Binding-site contacts:
Ligand atom C6 contacts residue PHE1079 of chain 1.C at 3.5 Å (hydrophobic).
Ligand atom C3 contacts residue HIS1077 of chain 1.C at 4.1 Å.
Ligand atom C7 contacts residue ASN1074 of chain 1.C at 3.4 Å.
Ligand atom C8 contacts residue HIS1077 of chain 1.C at 4.3 Å.
Ligand atom C7 contacts residue HIS1077 of chain 1.C at 4.1 Å.
Ligand atom O4 contacts residue HIS1077 of chain 1.C at 4.2 Å.
Ligand atom O7 contacts residue HIS1077 of chain 1.C at 3.6 Å (h-bond).
Ligand atom C2 contacts residue ASN1074 of chain 1.C at 2.5 Å.
Ligand atom C2 contacts residue THR1076 of chain 1.C at 3.9 Å.
Ligand atom C1 contacts residue ASN1074 of chain 1.C at 1.4 Å.
Ligand atom C1 contacts residue HIS1077 of chain 1.C at 4.3 Å.
Ligand atom C5 contacts residue ASN1074 of chain 1.C at 3.7 Å.
Ligand atom O6 contacts residue PHE1079 of chain 1.C at 4.3 Å.
Ligand atom C8 contacts residue ASN1074 of chain 1.C at 3.9 Å.
Ligand atom C4 contacts residue ASN1074 of chain 1.C at 4.2 Å.
Ligand atom C1 contacts residue THR1076 of chain 1.C at 3.9 Å.
Ligand atom O5 contacts residue PHE1079 of chain 1.C at 3.8 Å.
Ligand atom C3 contacts residue ASN1074 of chain 1.C at 3.8 Å.
Ligand atom C3 contacts residue THR1076 of chain 1.C at 3.9 Å.
Ligand atom C5 contacts residue HIS1077 of chain 1.C at 4.0 Å.
Ligand atom C5 contacts residue PHE1079 of chain 1.C at 4.0 Å (hydrophobic).
Ligand atom N2 contacts residue THR1076 of chain 1.C at 3.5 Å (h-bond).
Ligand atom O5 contacts residue ASN1074 of chain 1.C at 2.4 Å (h-bond).
Ligand atom C8 contacts residue THR1076 of chain 1.C at 4.5 Å.
Ligand atom N2 contacts residue ASN1074 of chain 1.C at 2.9 Å (h-bond).
Ligand atom O7 contacts residue ASN1074 of chain 1.C at 3.5 Å (h-bond).
Ligand atom C4 contacts residue HIS1077 of chain 1.C at 4.4 Å.

Sequence of chain 1.C:
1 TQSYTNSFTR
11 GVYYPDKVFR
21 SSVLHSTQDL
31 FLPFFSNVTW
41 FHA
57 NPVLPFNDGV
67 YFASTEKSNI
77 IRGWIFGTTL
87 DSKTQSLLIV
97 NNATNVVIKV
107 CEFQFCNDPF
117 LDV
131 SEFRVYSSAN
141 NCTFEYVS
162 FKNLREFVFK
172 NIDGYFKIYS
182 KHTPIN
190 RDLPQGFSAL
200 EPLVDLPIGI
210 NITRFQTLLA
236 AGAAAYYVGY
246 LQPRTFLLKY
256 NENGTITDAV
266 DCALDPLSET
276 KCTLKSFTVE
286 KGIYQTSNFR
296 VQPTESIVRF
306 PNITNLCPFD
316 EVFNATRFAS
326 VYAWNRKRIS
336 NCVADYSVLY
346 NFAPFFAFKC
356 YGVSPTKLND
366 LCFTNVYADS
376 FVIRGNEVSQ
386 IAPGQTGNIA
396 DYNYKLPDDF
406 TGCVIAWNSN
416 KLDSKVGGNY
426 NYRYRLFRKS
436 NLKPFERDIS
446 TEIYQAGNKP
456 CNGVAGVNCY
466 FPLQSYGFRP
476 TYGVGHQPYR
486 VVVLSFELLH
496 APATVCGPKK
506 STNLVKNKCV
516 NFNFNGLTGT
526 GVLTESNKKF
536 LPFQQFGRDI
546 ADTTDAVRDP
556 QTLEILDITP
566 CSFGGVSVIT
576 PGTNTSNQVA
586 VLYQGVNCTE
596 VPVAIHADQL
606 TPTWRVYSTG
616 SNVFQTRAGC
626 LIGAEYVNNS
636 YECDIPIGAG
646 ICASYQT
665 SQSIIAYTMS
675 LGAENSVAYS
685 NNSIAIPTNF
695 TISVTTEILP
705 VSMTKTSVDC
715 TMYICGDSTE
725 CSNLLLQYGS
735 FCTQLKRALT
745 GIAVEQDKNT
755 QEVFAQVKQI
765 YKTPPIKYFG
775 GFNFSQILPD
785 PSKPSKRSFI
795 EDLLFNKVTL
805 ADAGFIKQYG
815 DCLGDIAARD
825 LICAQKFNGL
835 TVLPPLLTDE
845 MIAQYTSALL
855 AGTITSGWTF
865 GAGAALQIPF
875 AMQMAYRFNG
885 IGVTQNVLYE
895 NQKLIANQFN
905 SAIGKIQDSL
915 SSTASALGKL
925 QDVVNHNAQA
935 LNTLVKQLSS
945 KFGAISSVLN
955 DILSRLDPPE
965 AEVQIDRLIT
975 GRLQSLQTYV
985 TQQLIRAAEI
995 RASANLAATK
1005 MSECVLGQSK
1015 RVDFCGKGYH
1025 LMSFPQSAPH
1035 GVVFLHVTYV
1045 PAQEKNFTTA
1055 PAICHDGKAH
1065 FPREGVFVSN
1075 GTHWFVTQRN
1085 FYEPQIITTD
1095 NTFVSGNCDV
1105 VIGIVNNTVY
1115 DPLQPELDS

A small-molecule ligand and the protein it binds are described below.
Small molecule (SMILES): CC(=O)N[C@H]1[C@H](O[C@H]2[C@H](O)[C@@H](NC(C)=O)CO[C@@H]2CO)O[C@H](CO)[C@@H](O)[C@@H]1O